Binding-site contacts:
Ligand atom C3 contacts residue ARG115 of chain 1.A at 4.2 Å.
Ligand atom C7 contacts residue ASN118 of chain 1.A at 3.5 Å.
Ligand atom C8 contacts residue PRO117 of chain 1.A at 4.5 Å (hydrophobic).
Ligand atom O5 contacts residue ASN118 of chain 1.A at 2.4 Å (h-bond).
Ligand atom N2 contacts residue ASN118 of chain 1.A at 3.0 Å (h-bond).
Ligand atom C2 contacts residue ASN118 of chain 1.A at 2.5 Å.
Ligand atom C3 contacts residue ASN118 of chain 1.A at 3.8 Å.
Ligand atom O7 contacts residue ARG115 of chain 1.A at 4.5 Å.
Ligand atom O7 contacts residue ASN118 of chain 1.A at 3.7 Å.
Ligand atom N2 contacts residue ARG115 of chain 1.A at 3.8 Å.
Ligand atom C1 contacts residue ASN118 of chain 1.A at 1.4 Å.
Ligand atom C8 contacts residue ASN118 of chain 1.A at 4.2 Å.
Ligand atom C8 contacts residue ILE116 of chain 1.A at 3.5 Å (hydrophobic).
Ligand atom C7 contacts residue ARG115 of chain 1.A at 3.9 Å.
Ligand atom C4 contacts residue ASN118 of chain 1.A at 4.2 Å.
Ligand atom C8 contacts residue ARG115 of chain 1.A at 3.5 Å.
Ligand atom C5 contacts residue ASN118 of chain 1.A at 3.7 Å.
Ligand atom O3 contacts residue ARG115 of chain 1.A at 3.2 Å (salt-bridge).

This small molecule binds to this protein.
Small molecule (SMILES): CC(=O)N[C@@H]1[C@@H](O)[C@H](O)[C@@H](CO)O[C@H]1O

Sequence of chain 1.A:
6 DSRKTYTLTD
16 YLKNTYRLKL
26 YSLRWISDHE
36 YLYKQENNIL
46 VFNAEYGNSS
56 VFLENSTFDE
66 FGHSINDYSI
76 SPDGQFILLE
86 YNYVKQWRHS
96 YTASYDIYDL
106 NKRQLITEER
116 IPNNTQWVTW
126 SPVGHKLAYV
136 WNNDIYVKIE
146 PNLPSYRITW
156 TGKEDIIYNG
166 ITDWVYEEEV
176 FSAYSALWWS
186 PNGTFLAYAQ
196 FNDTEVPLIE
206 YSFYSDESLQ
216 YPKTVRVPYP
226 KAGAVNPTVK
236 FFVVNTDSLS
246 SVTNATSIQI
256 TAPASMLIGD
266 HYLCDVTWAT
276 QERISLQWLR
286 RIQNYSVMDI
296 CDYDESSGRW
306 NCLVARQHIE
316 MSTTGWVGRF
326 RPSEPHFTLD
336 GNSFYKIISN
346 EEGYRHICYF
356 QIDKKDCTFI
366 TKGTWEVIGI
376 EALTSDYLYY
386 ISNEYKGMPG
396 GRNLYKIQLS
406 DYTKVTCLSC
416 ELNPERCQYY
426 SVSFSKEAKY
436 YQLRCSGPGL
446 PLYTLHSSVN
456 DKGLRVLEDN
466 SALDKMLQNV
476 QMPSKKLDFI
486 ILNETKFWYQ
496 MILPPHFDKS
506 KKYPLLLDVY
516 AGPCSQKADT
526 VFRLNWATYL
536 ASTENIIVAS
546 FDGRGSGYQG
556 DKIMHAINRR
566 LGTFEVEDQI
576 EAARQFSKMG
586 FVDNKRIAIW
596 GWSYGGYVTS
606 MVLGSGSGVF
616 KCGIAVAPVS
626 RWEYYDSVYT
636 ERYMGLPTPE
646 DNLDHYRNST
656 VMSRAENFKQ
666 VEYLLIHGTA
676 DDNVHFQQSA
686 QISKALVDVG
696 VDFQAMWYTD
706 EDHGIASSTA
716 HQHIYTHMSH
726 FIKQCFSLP